Sequence of chain 1.B:
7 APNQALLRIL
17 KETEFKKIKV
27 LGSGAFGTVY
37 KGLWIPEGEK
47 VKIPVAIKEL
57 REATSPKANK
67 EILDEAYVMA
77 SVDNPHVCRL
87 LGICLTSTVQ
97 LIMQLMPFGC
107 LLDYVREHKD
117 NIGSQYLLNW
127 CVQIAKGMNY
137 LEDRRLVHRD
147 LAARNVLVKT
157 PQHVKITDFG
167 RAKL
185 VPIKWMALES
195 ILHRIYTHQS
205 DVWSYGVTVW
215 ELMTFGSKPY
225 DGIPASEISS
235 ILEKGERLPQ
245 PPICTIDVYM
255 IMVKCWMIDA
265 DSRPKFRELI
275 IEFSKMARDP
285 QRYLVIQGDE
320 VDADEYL

A protein and the small-molecule ligand that binds it are described below.
Small molecule (SMILES): CCC(=O)Nc1ccc2ncnc(Nc3cccc(Br)c3)c2c1

Binding-site contacts:
Ligand atom N3 contacts residue MET102 of chain 1.B at 3.3 Å (h-bond).
Ligand atom CAJ contacts residue GLY105 of chain 1.B at 3.7 Å.
Ligand atom N1 contacts residue ALA52 of chain 1.B at 3.4 Å.
Ligand atom OAC contacts residue CYS106 of chain 1.B at 3.1 Å (h-bond).
Ligand atom NAS contacts residue GLY105 of chain 1.B at 3.9 Å.
Ligand atom C2 contacts residue ALA52 of chain 1.B at 3.3 Å (hydrophobic).
Ligand atom N1 contacts residue MET99 of chain 1.B at 3.6 Å.
Ligand atom CAJ contacts residue MET102 of chain 1.B at 3.4 Å (hydrophobic).
Ligand atom CAN contacts residue ASP109 of chain 1.B at 2.9 Å.
Ligand atom BR contacts residue LEU97 of chain 1.B at 3.9 Å.
Ligand atom N3 contacts residue LEU153 of chain 1.B at 3.4 Å.
Ligand atom CAO contacts residue CYS106 of chain 1.B at 2.8 Å (hydrophobic).
Ligand atom CAM contacts residue LEU153 of chain 1.B at 3.7 Å (hydrophobic).
Ligand atom C4 contacts residue MET102 of chain 1.B at 3.7 Å (hydrophobic).
Ligand atom CAK contacts residue LEU101 of chain 1.B at 3.3 Å (hydrophobic).
Ligand atom C4 contacts residue LEU101 of chain 1.B at 3.9 Å (hydrophobic).
Ligand atom C2 contacts residue MET99 of chain 1.B at 3.5 Å (hydrophobic).
Ligand atom CAN contacts residue CYS106 of chain 1.B at 1.8 Å (hydrophobic).
Ligand atom N1 contacts residue LEU153 of chain 1.B at 3.8 Å.
Ligand atom N3 contacts residue GLN100 of chain 1.B at 3.4 Å (h-bond).
Ligand atom CAO contacts residue LEU27 of chain 1.B at 3.7 Å (hydrophobic).
Ligand atom CAK contacts residue MET102 of chain 1.B at 3.1 Å (hydrophobic).
Ligand atom CAL contacts residue ALA52 of chain 1.B at 3.9 Å (hydrophobic).
Ligand atom BR contacts residue ALA52 of chain 1.B at 3.9 Å.
Ligand atom C5 contacts residue LEU153 of chain 1.B at 3.4 Å (hydrophobic).
Ligand atom NAS contacts residue LEU27 of chain 1.B at 3.7 Å.
Ligand atom CAZ contacts residue LEU153 of chain 1.B at 3.9 Å (hydrophobic).
Ligand atom CAI contacts residue VAL35 of chain 1.B at 3.6 Å (hydrophobic).
Ligand atom N3 contacts residue ALA52 of chain 1.B at 3.8 Å.
Ligand atom CAW contacts residue CYS106 of chain 1.B at 3.1 Å (hydrophobic).
Ligand atom CAW contacts residue LEU27 of chain 1.B at 3.7 Å (hydrophobic).
Ligand atom C2 contacts residue LEU153 of chain 1.B at 3.7 Å (hydrophobic).
Ligand atom C2 contacts residue GLN100 of chain 1.B at 3.2 Å.
Ligand atom N3 contacts residue LEU101 of chain 1.B at 3.6 Å.
Ligand atom CAJ contacts residue LEU101 of chain 1.B at 3.7 Å (hydrophobic).
Ligand atom CAF contacts residue VAL35 of chain 1.B at 3.8 Å (hydrophobic).
Ligand atom C6 contacts residue LEU153 of chain 1.B at 3.7 Å (hydrophobic).
Ligand atom NAS contacts residue CYS106 of chain 1.B at 3.6 Å.
Ligand atom BR contacts residue MET99 of chain 1.B at 3.9 Å.
Ligand atom C4 contacts residue LEU153 of chain 1.B at 3.2 Å (hydrophobic).